This small molecule binds to this protein.
Small molecule (SMILES): CC(=O)N[C@@H]1[C@@H](O)[C@H](O)[C@@H](CO)O[C@H]1O

Binding-site contacts:
Ligand atom C1 contacts residue ASN468 of chain 1.B at 1.4 Å.
Ligand atom C5 contacts residue GLN476 of chain 1.B at 4.0 Å.
Ligand atom C7 contacts residue ASN468 of chain 1.B at 3.3 Å.
Ligand atom C4 contacts residue ASN468 of chain 1.B at 4.2 Å.
Ligand atom O5 contacts residue GLN476 of chain 1.B at 3.9 Å.
Ligand atom C2 contacts residue ASN468 of chain 1.B at 2.5 Å.
Ligand atom C8 contacts residue ASN468 of chain 1.B at 4.4 Å.
Ligand atom O6 contacts residue GLN476 of chain 1.B at 3.7 Å.
Ligand atom C6 contacts residue GLN476 of chain 1.B at 4.5 Å.
Ligand atom O5 contacts residue ASN468 of chain 1.B at 2.4 Å (h-bond).
Ligand atom C3 contacts residue ASN468 of chain 1.B at 3.8 Å.
Ligand atom C1 contacts residue GLN476 of chain 1.B at 4.0 Å.
Ligand atom N2 contacts residue ASN468 of chain 1.B at 2.9 Å (h-bond).
Ligand atom O7 contacts residue ASN468 of chain 1.B at 3.3 Å (h-bond).
Ligand atom C5 contacts residue ASN468 of chain 1.B at 3.7 Å.

Sequence of chain 1.B:
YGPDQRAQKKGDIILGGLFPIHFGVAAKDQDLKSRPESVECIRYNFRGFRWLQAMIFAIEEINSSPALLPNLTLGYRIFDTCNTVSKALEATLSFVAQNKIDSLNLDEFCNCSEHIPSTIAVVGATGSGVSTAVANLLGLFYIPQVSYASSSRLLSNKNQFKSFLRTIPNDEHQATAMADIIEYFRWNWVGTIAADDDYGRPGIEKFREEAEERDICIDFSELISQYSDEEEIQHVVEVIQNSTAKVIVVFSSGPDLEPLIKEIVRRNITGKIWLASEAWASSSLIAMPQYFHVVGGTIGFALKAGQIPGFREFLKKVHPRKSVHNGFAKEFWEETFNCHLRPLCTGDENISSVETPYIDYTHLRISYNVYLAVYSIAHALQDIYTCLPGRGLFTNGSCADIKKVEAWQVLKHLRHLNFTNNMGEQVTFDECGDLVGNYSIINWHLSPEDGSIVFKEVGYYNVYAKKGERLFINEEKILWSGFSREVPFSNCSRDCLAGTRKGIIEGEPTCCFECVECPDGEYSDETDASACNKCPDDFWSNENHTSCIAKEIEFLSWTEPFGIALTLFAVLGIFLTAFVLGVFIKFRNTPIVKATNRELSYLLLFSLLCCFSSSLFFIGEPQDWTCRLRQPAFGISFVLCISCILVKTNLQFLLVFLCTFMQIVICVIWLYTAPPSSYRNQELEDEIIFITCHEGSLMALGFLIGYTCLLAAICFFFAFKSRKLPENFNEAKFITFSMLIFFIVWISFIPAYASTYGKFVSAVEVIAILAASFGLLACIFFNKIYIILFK